Binding-site contacts:
Ligand atom CB contacts residue LYS32 of chain 1.C at 4.3 Å.
Ligand atom N contacts residue GLU37 of chain 1.D at 3.1 Å (salt-bridge).
Ligand atom CG1 contacts residue GLU37 of chain 1.D at 3.4 Å.
Ligand atom CG contacts residue TYR59 of chain 1.D at 3.6 Å (hydrophobic).
Ligand atom CA contacts residue GLU37 of chain 1.D at 4.2 Å.
Ligand atom CD contacts residue LEU58 of chain 1.D at 3.0 Å (hydrophobic).
Ligand atom N contacts residue LEU58 of chain 1.D at 4.1 Å.
Ligand atom CG2 contacts residue LEU33 of chain 1.D at 4.0 Å (hydrophobic).
Ligand atom CA contacts residue TYR59 of chain 1.D at 3.8 Å (hydrophobic).
Ligand atom OG1 contacts residue PHE30 of chain 1.D at 4.2 Å.
Ligand atom CD1 contacts residue LEU33 of chain 1.D at 3.8 Å (hydrophobic).
Ligand atom N contacts residue GLU37 of chain 1.D at 4.2 Å.
Ligand atom CB contacts residue PHE30 of chain 1.D at 4.0 Å (hydrophobic).
Ligand atom N contacts residue TYR59 of chain 1.D at 3.8 Å.
Ligand atom CB contacts residue ALA60 of chain 1.D at 4.1 Å (hydrophobic).
Ligand atom CA contacts residue TYR29 of chain 1.C at 3.9 Å (hydrophobic).
Ligand atom CA contacts residue TYR59 of chain 1.D at 3.9 Å (hydrophobic).
Ligand atom OG contacts residue GLU37 of chain 1.D at 2.6 Å (salt-bridge).
Ligand atom CD contacts residue TYR59 of chain 1.D at 3.6 Å (hydrophobic).
Ligand atom CG contacts residue ALA60 of chain 1.D at 3.3 Å (hydrophobic).
Ligand atom CB contacts residue TYR59 of chain 1.D at 3.8 Å (hydrophobic).
Ligand atom CG2 contacts residue PHE30 of chain 1.D at 4.1 Å (hydrophobic).
Ligand atom CG contacts residue LEU58 of chain 1.D at 3.5 Å (hydrophobic).
Ligand atom CD1 contacts residue ARG34 of chain 1.D at 3.7 Å.
Ligand atom N contacts residue TYR59 of chain 1.D at 3.5 Å.
Ligand atom CB contacts residue LEU58 of chain 1.D at 4.2 Å (hydrophobic).
Ligand atom O contacts residue TYR59 of chain 1.D at 3.1 Å.
Ligand atom CG1 contacts residue TYR59 of chain 1.D at 4.3 Å (hydrophobic).
Ligand atom C contacts residue GLU37 of chain 1.D at 3.6 Å.
Ligand atom O contacts residue TYR29 of chain 1.C at 3.4 Å (h-bond).
Ligand atom CA contacts residue GLU37 of chain 1.D at 3.2 Å.
Ligand atom CG contacts residue LYS32 of chain 1.C at 3.9 Å.
Ligand atom N contacts residue GLU37 of chain 1.D at 4.2 Å.
Ligand atom CG2 contacts residue LEU58 of chain 1.D at 3.5 Å (hydrophobic).
Ligand atom CB contacts residue PHE28 of chain 1.C at 3.8 Å (hydrophobic).
Ligand atom CD1 contacts residue GLU37 of chain 1.D at 3.3 Å.
Ligand atom CA contacts residue LEU58 of chain 1.D at 4.0 Å (hydrophobic).
Ligand atom CD1 contacts residue PHE30 of chain 1.D at 4.1 Å (hydrophobic).
Ligand atom CB contacts residue GLU37 of chain 1.D at 3.2 Å.
Ligand atom C contacts residue TYR59 of chain 1.D at 3.3 Å (hydrophobic).

This protein binds this small molecule.
Small molecule (SMILES): CC[C@H](C)[C@H](NC(=O)[C@H](CCCCN)NC(=O)[C@@H](N)CO)C(=O)N1CCC[C@H]1C(=O)N[C@H](C=O)[C@@H](C)O

Sequence of chain 1.D:
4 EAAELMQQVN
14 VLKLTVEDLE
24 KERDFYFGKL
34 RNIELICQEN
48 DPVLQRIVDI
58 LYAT

Sequence of chain 1.C:
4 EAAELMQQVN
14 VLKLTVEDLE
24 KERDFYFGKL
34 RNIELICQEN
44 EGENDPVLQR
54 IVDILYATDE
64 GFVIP